Sequence of chain 1.B:
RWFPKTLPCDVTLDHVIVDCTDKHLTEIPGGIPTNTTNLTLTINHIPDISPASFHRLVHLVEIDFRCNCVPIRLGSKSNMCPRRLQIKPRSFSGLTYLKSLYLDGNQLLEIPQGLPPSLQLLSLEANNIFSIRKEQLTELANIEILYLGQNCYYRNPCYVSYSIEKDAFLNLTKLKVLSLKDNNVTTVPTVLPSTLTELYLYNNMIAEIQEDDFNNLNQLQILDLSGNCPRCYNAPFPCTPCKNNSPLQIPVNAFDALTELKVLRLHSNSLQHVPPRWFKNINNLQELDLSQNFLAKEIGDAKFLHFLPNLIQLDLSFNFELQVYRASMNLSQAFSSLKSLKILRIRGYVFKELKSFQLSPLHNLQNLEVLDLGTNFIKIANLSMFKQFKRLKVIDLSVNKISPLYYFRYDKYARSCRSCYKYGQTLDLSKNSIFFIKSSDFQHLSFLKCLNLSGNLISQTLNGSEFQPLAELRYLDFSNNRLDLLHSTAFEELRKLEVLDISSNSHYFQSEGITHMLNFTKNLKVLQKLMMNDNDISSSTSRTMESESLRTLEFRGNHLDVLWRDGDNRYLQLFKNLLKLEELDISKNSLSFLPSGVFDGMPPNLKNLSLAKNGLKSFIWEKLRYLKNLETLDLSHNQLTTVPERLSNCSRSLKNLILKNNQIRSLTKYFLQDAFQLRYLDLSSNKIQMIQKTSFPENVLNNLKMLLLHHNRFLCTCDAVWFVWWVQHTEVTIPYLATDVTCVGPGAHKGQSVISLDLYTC

Sequence of chain 1.A:
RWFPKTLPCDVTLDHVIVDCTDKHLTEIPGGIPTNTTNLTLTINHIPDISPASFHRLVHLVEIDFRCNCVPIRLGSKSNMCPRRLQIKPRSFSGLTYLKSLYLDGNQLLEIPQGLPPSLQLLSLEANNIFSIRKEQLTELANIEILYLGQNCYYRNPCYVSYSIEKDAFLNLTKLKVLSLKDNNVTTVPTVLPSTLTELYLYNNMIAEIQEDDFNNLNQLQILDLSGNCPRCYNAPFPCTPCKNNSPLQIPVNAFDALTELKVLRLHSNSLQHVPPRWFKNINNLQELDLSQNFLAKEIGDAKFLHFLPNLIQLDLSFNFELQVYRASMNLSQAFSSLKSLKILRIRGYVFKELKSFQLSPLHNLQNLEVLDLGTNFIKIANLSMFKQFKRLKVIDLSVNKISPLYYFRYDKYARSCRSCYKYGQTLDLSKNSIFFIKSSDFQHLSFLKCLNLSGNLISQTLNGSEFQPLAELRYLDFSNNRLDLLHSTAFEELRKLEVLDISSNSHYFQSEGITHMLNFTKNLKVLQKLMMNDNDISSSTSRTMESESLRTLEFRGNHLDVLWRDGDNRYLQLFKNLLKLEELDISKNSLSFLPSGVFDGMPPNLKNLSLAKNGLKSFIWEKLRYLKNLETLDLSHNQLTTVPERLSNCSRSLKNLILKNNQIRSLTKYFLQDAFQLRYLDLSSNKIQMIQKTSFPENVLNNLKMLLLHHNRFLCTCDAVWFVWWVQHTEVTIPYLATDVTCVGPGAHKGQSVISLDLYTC

The small molecule below binds the protein below.
Small molecule (SMILES): O=c1ccn([C@@H]2O[C@H](CO[P](=O)(O)O[C@H]3[C@@H](O)[C@H](n4ccc(=O)[nH]c4=O)O[C@@H]3CO[P](=O)(O)O[C@H]3[C@@H](O)[C@H](n4ccc(=O)[nH]c4=O)O[C@@H]3COP(=O)=O)[C@@H](OP(=O)(O)O)[C@H]2O)c(=O)[nH]1

Binding-site contacts:
Ligand atom O2' contacts residue CYS453 of chain 1.B at 3.5 Å.
Ligand atom O2' contacts residue ILE52 of chain 1.B at 3.5 Å.
Ligand atom O4' contacts residue LEU83 of chain 1.B at 3.5 Å (h-bond).
Ligand atom OP1 contacts residue SER85 of chain 1.B at 3.1 Å.
Ligand atom OP1 contacts residue ARG164 of chain 1.B at 3.6 Å (salt-bridge).
Ligand atom O2' contacts residue GLN159 of chain 1.B at 3.2 Å (h-bond).
Ligand atom N1 contacts residue ARG451 of chain 1.B at 3.4 Å (salt-bridge).
Ligand atom OP1 contacts residue ASP447 of chain 1.B at 2.8 Å (salt-bridge).
Ligand atom O4 contacts residue ARG75 of chain 1.B at 3.3 Å (salt-bridge).
Ligand atom O3' contacts residue GLN159 of chain 1.B at 3.5 Å (h-bond).
Ligand atom O2 contacts residue GLN159 of chain 1.B at 3.0 Å (h-bond).
Ligand atom OP1 contacts residue TYR446 of chain 1.B at 3.1 Å (h-bond).
Ligand atom OP2 contacts residue ARG614 of chain 1.A at 3.4 Å (salt-bridge).
Ligand atom C2 contacts residue GLU134 of chain 1.B at 3.6 Å.
Ligand atom O4 contacts residue HIS54 of chain 1.B at 3.2 Å.
Ligand atom OP2 contacts residue CYS453 of chain 1.B at 2.8 Å (h-bond).
Ligand atom O4' contacts residue GLY84 of chain 1.B at 3.5 Å.
Ligand atom C5' contacts residue LEU83 of chain 1.B at 3.3 Å (hydrophobic).
Ligand atom C5 contacts residue SER452 of chain 1.B at 3.2 Å.
Ligand atom C4' contacts residue ALA450 of chain 1.B at 3.5 Å (hydrophobic).
Ligand atom O3' contacts residue CYS453 of chain 1.B at 3.4 Å (h-bond).
Ligand atom O2 contacts residue GLU134 of chain 1.B at 3.4 Å (salt-bridge).
Ligand atom O2 contacts residue CYS76 of chain 1.B at 3.4 Å (h-bond).
Ligand atom OP1 contacts residue TYR162 of chain 1.B at 2.7 Å (h-bond).
Ligand atom OP2 contacts residue SER452 of chain 1.B at 3.3 Å.
Ligand atom OP2 contacts residue ARG164 of chain 1.B at 2.6 Å (salt-bridge).
Ligand atom O3' contacts residue TYR162 of chain 1.B at 3.3 Å (h-bond).
Ligand atom O4 contacts residue ASP113 of chain 1.B at 3.4 Å.
Ligand atom O3' contacts residue ARG445 of chain 1.B at 3.5 Å (salt-bridge).
Ligand atom C2' contacts residue ARG451 of chain 1.B at 3.0 Å.
Ligand atom O4 contacts residue ARG451 of chain 1.B at 3.1 Å.
Ligand atom O2' contacts residue ARG451 of chain 1.B at 2.7 Å (salt-bridge).
Ligand atom O4' contacts residue ALA450 of chain 1.B at 3.4 Å.
Ligand atom C4' contacts residue LEU83 of chain 1.B at 3.1 Å (hydrophobic).
Ligand atom C6 contacts residue ARG451 of chain 1.B at 3.5 Å.
Ligand atom O4 contacts residue ASN88 of chain 1.B at 3.5 Å (h-bond).
Ligand atom N3 contacts residue GLU134 of chain 1.B at 2.9 Å (salt-bridge).
Ligand atom OP1 contacts residue ARG614 of chain 1.A at 3.5 Å (salt-bridge).
Ligand atom OP1 contacts residue ARG445 of chain 1.B at 3.0 Å (salt-bridge).
Ligand atom P contacts residue TYR162 of chain 1.B at 3.6 Å.